Sequence of chain 1.A:
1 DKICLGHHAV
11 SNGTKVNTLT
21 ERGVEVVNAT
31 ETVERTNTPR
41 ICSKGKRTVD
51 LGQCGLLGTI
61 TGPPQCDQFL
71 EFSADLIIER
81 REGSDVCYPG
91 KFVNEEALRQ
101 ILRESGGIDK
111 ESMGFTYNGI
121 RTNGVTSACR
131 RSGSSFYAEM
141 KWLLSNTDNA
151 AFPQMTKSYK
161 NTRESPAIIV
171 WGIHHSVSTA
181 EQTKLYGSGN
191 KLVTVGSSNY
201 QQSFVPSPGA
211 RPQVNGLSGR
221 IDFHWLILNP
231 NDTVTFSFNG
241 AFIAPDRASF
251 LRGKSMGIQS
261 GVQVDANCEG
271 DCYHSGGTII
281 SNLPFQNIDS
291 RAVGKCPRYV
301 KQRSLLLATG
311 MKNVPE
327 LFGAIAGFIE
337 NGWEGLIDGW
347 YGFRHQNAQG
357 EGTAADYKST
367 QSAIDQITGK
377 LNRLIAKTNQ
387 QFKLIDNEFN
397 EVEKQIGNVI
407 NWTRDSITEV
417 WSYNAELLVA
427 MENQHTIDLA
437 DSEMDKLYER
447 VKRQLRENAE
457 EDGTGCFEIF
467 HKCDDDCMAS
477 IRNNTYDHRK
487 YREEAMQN

A small-molecule ligand and the protein it binds are described below.
Small molecule (SMILES): CC(=O)N[C@@H]1[C@@H](O)[C@H](O)[C@@H](CO)O[C@H]1O

Binding-site contacts:
Ligand atom O5 contacts residue ASN407 of chain 1.A at 2.3 Å (h-bond).
Ligand atom C5 contacts residue ASN407 of chain 1.A at 3.6 Å.
Ligand atom O7 contacts residue ASN404 of chain 1.A at 4.0 Å.
Ligand atom C1 contacts residue ASN407 of chain 1.A at 1.4 Å.
Ligand atom O6 contacts residue ASN407 of chain 1.A at 4.0 Å.
Ligand atom C7 contacts residue ASN404 of chain 1.A at 4.2 Å.
Ligand atom N2 contacts residue ASN407 of chain 1.A at 3.0 Å (h-bond).
Ligand atom C8 contacts residue LYS400 of chain 1.A at 3.9 Å.
Ligand atom C4 contacts residue ASN407 of chain 1.A at 4.2 Å.
Ligand atom C3 contacts residue ASN407 of chain 1.A at 3.8 Å.
Ligand atom C8 contacts residue ASN404 of chain 1.A at 4.2 Å.
Ligand atom C2 contacts residue ASN407 of chain 1.A at 2.5 Å.
Ligand atom C8 contacts residue GLY403 of chain 1.A at 4.2 Å.
Ligand atom N2 contacts residue GLY403 of chain 1.A at 4.4 Å.
Ligand atom O7 contacts residue ASN407 of chain 1.A at 4.2 Å.
Ligand atom C7 contacts residue ASN407 of chain 1.A at 3.9 Å.